Sequence of chain 1.A:
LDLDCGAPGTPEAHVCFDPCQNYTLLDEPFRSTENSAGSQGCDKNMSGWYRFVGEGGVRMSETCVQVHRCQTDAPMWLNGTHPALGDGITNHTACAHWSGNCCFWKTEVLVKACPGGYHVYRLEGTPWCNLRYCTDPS

The small molecule below binds the protein below.
Small molecule (SMILES): CC(=O)N[C@@H]1[C@@H](O)[C@H](O)[C@@H](CO)O[C@H]1O

Binding-site contacts:
Ligand atom C7 contacts residue PHE32 of chain 1.A at 4.3 Å (hydrophobic).
Ligand atom O7 contacts residue ASN37 of chain 1.A at 3.5 Å (h-bond).
Ligand atom C4 contacts residue ASN37 of chain 1.A at 4.2 Å.
Ligand atom C7 contacts residue ASN37 of chain 1.A at 3.4 Å.
Ligand atom C3 contacts residue ASN37 of chain 1.A at 3.8 Å.
Ligand atom O6 contacts residue PHE32 of chain 1.A at 3.6 Å.
Ligand atom C2 contacts residue ASN37 of chain 1.A at 2.5 Å.
Ligand atom O5 contacts residue PHE32 of chain 1.A at 3.6 Å.
Ligand atom O6 contacts residue HIS29 of chain 1.A at 4.3 Å.
Ligand atom C1 contacts residue PHE32 of chain 1.A at 4.2 Å (hydrophobic).
Ligand atom C5 contacts residue PHE32 of chain 1.A at 4.4 Å (hydrophobic).
Ligand atom C5 contacts residue ASN37 of chain 1.A at 3.6 Å.
Ligand atom C4 contacts residue PHE32 of chain 1.A at 4.4 Å (hydrophobic).
Ligand atom N2 contacts residue ASN37 of chain 1.A at 3.0 Å (h-bond).
Ligand atom C1 contacts residue ASN37 of chain 1.A at 1.4 Å.
Ligand atom O5 contacts residue ASN37 of chain 1.A at 2.3 Å (h-bond).
Ligand atom O7 contacts residue PHE32 of chain 1.A at 3.2 Å.
Ligand atom C2 contacts residue PHE32 of chain 1.A at 4.0 Å (hydrophobic).